Sequence of chain 1.B:
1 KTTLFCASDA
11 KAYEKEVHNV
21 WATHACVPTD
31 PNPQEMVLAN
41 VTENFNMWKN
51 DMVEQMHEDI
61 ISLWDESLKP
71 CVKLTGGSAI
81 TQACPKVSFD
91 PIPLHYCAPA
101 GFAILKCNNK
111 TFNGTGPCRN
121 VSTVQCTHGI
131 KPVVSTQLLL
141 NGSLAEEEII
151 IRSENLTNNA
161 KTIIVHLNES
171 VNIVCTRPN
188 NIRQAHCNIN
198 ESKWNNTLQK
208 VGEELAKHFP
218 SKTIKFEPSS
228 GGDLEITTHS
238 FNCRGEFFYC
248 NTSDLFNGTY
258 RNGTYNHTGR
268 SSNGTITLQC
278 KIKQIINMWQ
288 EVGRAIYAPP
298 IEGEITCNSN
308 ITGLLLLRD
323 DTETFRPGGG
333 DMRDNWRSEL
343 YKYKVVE

Sequence of chain 1.A:
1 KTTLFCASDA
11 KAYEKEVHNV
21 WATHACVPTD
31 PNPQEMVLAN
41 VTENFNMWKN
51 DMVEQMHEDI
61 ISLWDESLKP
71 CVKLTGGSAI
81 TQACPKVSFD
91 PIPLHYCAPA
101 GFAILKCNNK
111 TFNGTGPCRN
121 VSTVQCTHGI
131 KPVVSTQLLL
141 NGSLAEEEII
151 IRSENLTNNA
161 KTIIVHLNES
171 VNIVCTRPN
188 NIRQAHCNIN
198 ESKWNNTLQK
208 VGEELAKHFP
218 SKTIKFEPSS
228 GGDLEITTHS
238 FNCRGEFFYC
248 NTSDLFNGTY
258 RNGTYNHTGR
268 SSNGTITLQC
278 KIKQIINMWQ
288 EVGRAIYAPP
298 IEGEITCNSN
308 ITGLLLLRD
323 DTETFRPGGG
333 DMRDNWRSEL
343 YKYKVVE

Binding-site contacts:
Ligand atom C8 contacts residue ASN141 of chain 1.A at 3.9 Å.
Ligand atom C2 contacts residue ASN305 of chain 1.A at 4.3 Å.
Ligand atom O3 contacts residue CYS304 of chain 1.A at 3.5 Å (h-bond).
Ligand atom N2 contacts residue SER306 of chain 1.A at 2.6 Å (h-bond).
Ligand atom C6 contacts residue LYS11 of chain 1.B at 4.4 Å.
Ligand atom C3 contacts residue ASN305 of chain 1.A at 4.1 Å.
Ligand atom C8 contacts residue SER306 of chain 1.A at 3.2 Å.
Ligand atom C5 contacts residue ASN305 of chain 1.A at 3.9 Å.
Ligand atom C1 contacts residue ASN141 of chain 1.A at 3.1 Å.
Ligand atom C8 contacts residue PHE238 of chain 1.A at 4.5 Å (hydrophobic).
Ligand atom O5 contacts residue ASN141 of chain 1.A at 4.0 Å.
Ligand atom C8 contacts residue ASN239 of chain 1.A at 4.0 Å.
Ligand atom C4 contacts residue ASN305 of chain 1.A at 4.5 Å.
Ligand atom C7 contacts residue SER306 of chain 1.A at 3.4 Å.
Ligand atom C3 contacts residue ASP90 of chain 1.A at 3.9 Å.
Ligand atom C3 contacts residue CYS304 of chain 1.A at 4.4 Å (hydrophobic).
Ligand atom O5 contacts residue ASN305 of chain 1.A at 4.1 Å.
Ligand atom O7 contacts residue PRO91 of chain 1.A at 4.0 Å.
Ligand atom C2 contacts residue ASP90 of chain 1.A at 4.1 Å.
Ligand atom O4 contacts residue ASP90 of chain 1.A at 4.1 Å.
Ligand atom O3 contacts residue ASP90 of chain 1.A at 3.5 Å (salt-bridge).
Ligand atom C4 contacts residue ASP90 of chain 1.A at 3.5 Å.
Ligand atom O6 contacts residue LYS131 of chain 1.A at 3.7 Å.
Ligand atom N2 contacts residue ASN141 of chain 1.A at 3.2 Å (h-bond).
Ligand atom C2 contacts residue ASN141 of chain 1.A at 3.5 Å.
Ligand atom O6 contacts residue ASP90 of chain 1.A at 4.3 Å.
Ligand atom C1 contacts residue SER306 of chain 1.A at 3.8 Å.
Ligand atom C2 contacts residue SER306 of chain 1.A at 3.7 Å.
Ligand atom C3 contacts residue SER306 of chain 1.A at 4.2 Å.
Ligand atom O6 contacts residue LYS11 of chain 1.B at 3.8 Å.
Ligand atom C7 contacts residue ASN141 of chain 1.A at 3.2 Å.
Ligand atom O7 contacts residue ASP90 of chain 1.A at 4.5 Å.
Ligand atom C1 contacts residue ASN305 of chain 1.A at 3.6 Å.
Ligand atom C8 contacts residue LEU140 of chain 1.A at 3.9 Å (hydrophobic).
Ligand atom O7 contacts residue ASN141 of chain 1.A at 3.4 Å (h-bond).
Ligand atom O5 contacts residue LYS131 of chain 1.A at 3.9 Å.

A protein and the small-molecule ligand that binds it are described below.
Small molecule (SMILES): CC(=O)N[C@@H]1[C@@H](O)[C@H](O)[C@@H](CO)O[C@H]1O